Binding-site contacts:
Ligand atom C6 contacts residue ASP139 of chain 1.F at 3.8 Å.
Ligand atom O2 contacts residue SER138 of chain 1.F at 3.4 Å (h-bond).
Ligand atom O4 contacts residue ARG104 of chain 1.F at 3.0 Å (salt-bridge).
Ligand atom O3 contacts residue ALA137 of chain 1.F at 3.7 Å.
Ligand atom O2 contacts residue GLY167 of chain 1.F at 3.3 Å.
Ligand atom C4 contacts residue SER138 of chain 1.F at 3.1 Å.
Ligand atom C1 contacts residue ARG104 of chain 1.F at 3.9 Å.
Ligand atom C3 contacts residue TYR166 of chain 1.F at 3.9 Å (hydrophobic).
Ligand atom C4 contacts residue ARG104 of chain 1.F at 3.5 Å.
Ligand atom C6 contacts residue PHE237 of chain 1.F at 3.4 Å (hydrophobic).
Ligand atom O4 contacts residue ASP139 of chain 1.F at 3.5 Å.
Ligand atom C1 contacts residue TYR166 of chain 1.F at 3.7 Å (hydrophobic).
Ligand atom O5 contacts residue ASP139 of chain 1.F at 4.0 Å.
Ligand atom O3 contacts residue GLU101 of chain 1.F at 2.9 Å (salt-bridge).
Ligand atom C5 contacts residue ARG104 of chain 1.F at 3.6 Å.
Ligand atom O1 contacts residue GLU172 of chain 1.F at 2.4 Å (salt-bridge).
Ligand atom C2 contacts residue GLU101 of chain 1.F at 3.4 Å.
Ligand atom O5 contacts residue GLU172 of chain 1.F at 3.9 Å.
Ligand atom O2 contacts residue TRP165 of chain 1.F at 4.0 Å.
Ligand atom O2 contacts residue ALA137 of chain 1.F at 3.8 Å.
Ligand atom C3 contacts residue GLU101 of chain 1.F at 3.9 Å.
Ligand atom O6 contacts residue ARG104 of chain 1.F at 2.9 Å (salt-bridge).
Ligand atom O2 contacts residue GLU101 of chain 1.F at 2.8 Å (salt-bridge).
Ligand atom C5 contacts residue PHE237 of chain 1.F at 3.6 Å (hydrophobic).
Ligand atom O5 contacts residue ARG104 of chain 1.F at 3.1 Å (salt-bridge).
Ligand atom C6 contacts residue ARG104 of chain 1.F at 3.8 Å.
Ligand atom O2 contacts residue TYR166 of chain 1.F at 2.8 Å (h-bond).
Ligand atom O4 contacts residue ASP235 of chain 1.F at 3.6 Å.
Ligand atom C1 contacts residue PHE237 of chain 1.F at 3.9 Å (hydrophobic).
Ligand atom C2 contacts residue TYR166 of chain 1.F at 3.5 Å (hydrophobic).
Ligand atom O4 contacts residue SER138 of chain 1.F at 2.7 Å (h-bond).
Ligand atom C2 contacts residue SER138 of chain 1.F at 3.5 Å.
Ligand atom O3 contacts residue TYR166 of chain 1.F at 3.2 Å (h-bond).
Ligand atom O4 contacts residue PHE237 of chain 1.F at 3.9 Å.
Ligand atom O1 contacts residue TRP165 of chain 1.F at 3.7 Å.
Ligand atom C2 contacts residue ARG104 of chain 1.F at 3.8 Å.
Ligand atom C1 contacts residue GLU172 of chain 1.F at 3.4 Å.
Ligand atom O3 contacts residue ARG104 of chain 1.F at 3.7 Å.
Ligand atom C4 contacts residue ASP139 of chain 1.F at 3.7 Å.
Ligand atom O3 contacts residue SER138 of chain 1.F at 3.2 Å (h-bond).

This protein binds this small molecule.
Small molecule (SMILES): OC[C@H]1O[C@@H](O[C@@H]2[C@@H](O)[C@H](O[C@@H]3[C@@H](O)[C@H](O)O[C@H](CO)[C@H]3O)O[C@H](CO)[C@H]2O)[C@H](O)[C@@H](O)[C@@H]1O

Sequence of chain 1.F:
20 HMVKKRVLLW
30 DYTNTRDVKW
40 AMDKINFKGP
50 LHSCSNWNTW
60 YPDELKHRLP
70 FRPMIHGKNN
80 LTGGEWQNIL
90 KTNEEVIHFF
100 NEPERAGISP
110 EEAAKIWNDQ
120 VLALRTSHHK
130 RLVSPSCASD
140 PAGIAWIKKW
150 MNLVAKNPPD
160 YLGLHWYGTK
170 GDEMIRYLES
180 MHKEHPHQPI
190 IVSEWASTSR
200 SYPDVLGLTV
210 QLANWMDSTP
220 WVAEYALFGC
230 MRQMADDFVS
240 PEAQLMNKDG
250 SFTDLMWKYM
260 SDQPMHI